A small-molecule ligand and the protein it binds are described below.
Small molecule (SMILES): CC(=O)N[C@@H]1[C@@H](O)[C@H](O)[C@@H](CO)O[C@H]1O

Sequence of chain 1.A:
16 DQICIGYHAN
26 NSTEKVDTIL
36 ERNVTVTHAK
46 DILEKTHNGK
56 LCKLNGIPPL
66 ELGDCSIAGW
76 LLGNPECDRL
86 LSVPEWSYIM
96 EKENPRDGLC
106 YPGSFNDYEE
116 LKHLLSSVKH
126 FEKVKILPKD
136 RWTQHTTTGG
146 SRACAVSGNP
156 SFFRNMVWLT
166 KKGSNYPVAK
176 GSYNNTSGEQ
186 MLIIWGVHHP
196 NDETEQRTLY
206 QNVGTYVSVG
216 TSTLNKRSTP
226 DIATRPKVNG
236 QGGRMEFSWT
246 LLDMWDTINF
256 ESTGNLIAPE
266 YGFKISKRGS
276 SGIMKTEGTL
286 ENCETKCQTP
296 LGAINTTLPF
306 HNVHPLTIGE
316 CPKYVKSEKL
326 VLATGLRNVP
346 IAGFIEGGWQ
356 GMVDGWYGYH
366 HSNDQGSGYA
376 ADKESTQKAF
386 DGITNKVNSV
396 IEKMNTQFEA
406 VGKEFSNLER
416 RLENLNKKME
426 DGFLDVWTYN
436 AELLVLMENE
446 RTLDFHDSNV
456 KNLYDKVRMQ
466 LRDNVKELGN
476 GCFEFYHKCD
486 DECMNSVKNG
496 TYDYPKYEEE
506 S

Binding-site contacts:
Ligand atom C1 contacts residue ASN38 of chain 1.A at 1.5 Å.
Ligand atom C8 contacts residue ASN38 of chain 1.A at 4.3 Å.
Ligand atom O5 contacts residue LYS30 of chain 1.A at 3.9 Å.
Ligand atom C3 contacts residue ASN38 of chain 1.A at 3.9 Å.
Ligand atom O6 contacts residue LYS30 of chain 1.A at 4.0 Å.
Ligand atom O7 contacts residue ASN38 of chain 1.A at 3.9 Å.
Ligand atom C5 contacts residue LYS30 of chain 1.A at 4.3 Å.
Ligand atom C5 contacts residue ASN38 of chain 1.A at 3.8 Å.
Ligand atom C1 contacts residue LYS30 of chain 1.A at 4.1 Å.
Ligand atom N2 contacts residue ASN38 of chain 1.A at 3.0 Å (h-bond).
Ligand atom O5 contacts residue ASN38 of chain 1.A at 2.5 Å (h-bond).
Ligand atom C7 contacts residue ASN38 of chain 1.A at 3.6 Å.
Ligand atom C2 contacts residue ASN38 of chain 1.A at 2.5 Å.
Ligand atom C4 contacts residue ASN38 of chain 1.A at 4.4 Å.